The protein below binds the small molecule below.
Small molecule (SMILES): Nc1ncnc2c1ncn2[C@@H]1O[C@H](COP(=O)(O)OP(=O)(O)OP(O)(O)=S)[C@@H](O)[C@H]1O

Binding-site contacts:
Ligand atom O3A contacts residue GLY49 of chain 1.C at 3.7 Å.
Ligand atom O2' contacts residue ILE231 of chain 1.C at 3.1 Å.
Ligand atom PB contacts residue LYS52 of chain 1.C at 3.8 Å.
Ligand atom S1G contacts residue ALA168 of chain 1.B at 3.8 Å.
Ligand atom O2G contacts residue ARG172 of chain 1.B at 3.0 Å (salt-bridge).
Ligand atom C8 contacts residue VAL50 of chain 1.C at 3.7 Å (hydrophobic).
Ligand atom N3 contacts residue ILE189 of chain 1.C at 3.6 Å.
Ligand atom N1 contacts residue ILE21 of chain 1.C at 2.9 Å (h-bond).
Ligand atom O2B contacts residue VAL50 of chain 1.C at 3.3 Å (h-bond).
Ligand atom N1 contacts residue ILE189 of chain 1.C at 3.8 Å.
Ligand atom C2 contacts residue ILE189 of chain 1.C at 3.5 Å (hydrophobic).
Ligand atom S1G contacts residue LYS52 of chain 1.C at 3.3 Å (salt-bridge).
Ligand atom O2B contacts residue GLY51 of chain 1.C at 2.7 Å (h-bond).
Ligand atom C8 contacts residue PRO227 of chain 1.C at 3.8 Å (hydrophobic).
Ligand atom O3G contacts residue GLY49 of chain 1.C at 3.5 Å (h-bond).
Ligand atom C6 contacts residue ILE21 of chain 1.C at 3.6 Å (hydrophobic).
Ligand atom O1A contacts residue GLY51 of chain 1.C at 3.2 Å.
Ligand atom O3B contacts residue LYS52 of chain 1.C at 3.0 Å (salt-bridge).
Ligand atom N6 contacts residue ILE21 of chain 1.C at 2.6 Å (h-bond).
Ligand atom N6 contacts residue LEU20 of chain 1.C at 3.5 Å.
Ligand atom O2' contacts residue LEU193 of chain 1.C at 3.2 Å.
Ligand atom C6 contacts residue LEU20 of chain 1.C at 3.7 Å (hydrophobic).
Ligand atom C8 contacts residue GLY51 of chain 1.C at 3.5 Å.
Ligand atom O2A contacts residue THR53 of chain 1.C at 3.1 Å.
Ligand atom C5' contacts residue ARG171 of chain 1.B at 3.5 Å.
Ligand atom O3G contacts residue ARG171 of chain 1.B at 2.5 Å (salt-bridge).
Ligand atom N6 contacts residue ARG23 of chain 1.C at 3.6 Å.
Ligand atom O1A contacts residue LYS52 of chain 1.C at 3.8 Å.
Ligand atom N1 contacts residue LEU20 of chain 1.C at 3.8 Å.
Ligand atom C2 contacts residue PRO19 of chain 1.C at 3.4 Å (hydrophobic).
Ligand atom O3G contacts residue SER48 of chain 1.C at 3.8 Å.
Ligand atom O1A contacts residue THR53 of chain 1.C at 3.8 Å.
Ligand atom O2B contacts residue LYS52 of chain 1.C at 2.7 Å (salt-bridge).
Ligand atom O1B contacts residue THR53 of chain 1.C at 2.8 Å (h-bond).
Ligand atom O3G contacts residue ARG172 of chain 1.B at 3.4 Å (salt-bridge).
Ligand atom PG contacts residue GLY49 of chain 1.C at 3.8 Å.
Ligand atom S1G contacts residue SER48 of chain 1.C at 3.2 Å (h-bond).
Ligand atom O1A contacts residue ALA54 of chain 1.C at 3.3 Å (h-bond).
Ligand atom O3B contacts residue GLY49 of chain 1.C at 3.2 Å (h-bond).
Ligand atom O1B contacts residue LYS52 of chain 1.C at 3.6 Å (salt-bridge).

Sequence of chain 1.B:
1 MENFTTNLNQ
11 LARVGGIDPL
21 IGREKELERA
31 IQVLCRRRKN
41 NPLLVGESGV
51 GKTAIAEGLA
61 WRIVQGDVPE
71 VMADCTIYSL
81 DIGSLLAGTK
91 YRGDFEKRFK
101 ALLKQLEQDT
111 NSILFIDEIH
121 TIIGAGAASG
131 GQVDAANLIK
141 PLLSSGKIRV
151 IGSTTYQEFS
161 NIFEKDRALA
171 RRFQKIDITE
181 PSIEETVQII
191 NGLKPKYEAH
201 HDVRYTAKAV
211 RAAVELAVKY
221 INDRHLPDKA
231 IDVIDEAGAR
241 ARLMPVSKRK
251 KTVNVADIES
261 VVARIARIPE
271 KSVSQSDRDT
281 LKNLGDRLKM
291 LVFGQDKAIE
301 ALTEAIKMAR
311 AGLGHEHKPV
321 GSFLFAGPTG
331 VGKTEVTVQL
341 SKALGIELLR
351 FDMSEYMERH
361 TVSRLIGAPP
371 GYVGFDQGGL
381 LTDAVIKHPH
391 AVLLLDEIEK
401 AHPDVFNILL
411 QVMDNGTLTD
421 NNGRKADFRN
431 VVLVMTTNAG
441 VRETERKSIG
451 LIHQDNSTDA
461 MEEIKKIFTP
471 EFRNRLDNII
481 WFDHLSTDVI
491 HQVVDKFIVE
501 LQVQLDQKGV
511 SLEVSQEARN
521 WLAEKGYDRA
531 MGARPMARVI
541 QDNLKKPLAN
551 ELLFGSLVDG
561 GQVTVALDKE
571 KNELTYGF

Sequence of chain 1.C:
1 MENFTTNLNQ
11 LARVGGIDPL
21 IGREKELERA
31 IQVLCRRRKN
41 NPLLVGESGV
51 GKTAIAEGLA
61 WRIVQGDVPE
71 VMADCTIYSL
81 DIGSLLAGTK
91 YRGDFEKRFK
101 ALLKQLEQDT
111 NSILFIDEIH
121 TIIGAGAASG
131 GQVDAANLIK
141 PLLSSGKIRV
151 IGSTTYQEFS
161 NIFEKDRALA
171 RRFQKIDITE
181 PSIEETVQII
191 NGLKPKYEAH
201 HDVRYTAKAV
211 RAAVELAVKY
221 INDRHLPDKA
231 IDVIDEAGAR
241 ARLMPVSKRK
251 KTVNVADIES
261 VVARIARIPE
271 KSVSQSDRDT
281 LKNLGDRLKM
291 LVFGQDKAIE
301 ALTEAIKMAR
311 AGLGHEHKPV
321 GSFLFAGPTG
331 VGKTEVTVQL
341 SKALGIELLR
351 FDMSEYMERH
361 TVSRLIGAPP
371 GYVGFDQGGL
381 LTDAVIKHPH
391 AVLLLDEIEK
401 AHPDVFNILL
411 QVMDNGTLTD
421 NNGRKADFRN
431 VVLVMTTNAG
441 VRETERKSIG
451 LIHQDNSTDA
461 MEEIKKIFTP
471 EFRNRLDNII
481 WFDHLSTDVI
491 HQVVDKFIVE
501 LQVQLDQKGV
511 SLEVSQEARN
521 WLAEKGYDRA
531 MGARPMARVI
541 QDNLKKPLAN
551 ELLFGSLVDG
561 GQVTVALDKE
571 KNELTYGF